Sequence of chain 2.A:
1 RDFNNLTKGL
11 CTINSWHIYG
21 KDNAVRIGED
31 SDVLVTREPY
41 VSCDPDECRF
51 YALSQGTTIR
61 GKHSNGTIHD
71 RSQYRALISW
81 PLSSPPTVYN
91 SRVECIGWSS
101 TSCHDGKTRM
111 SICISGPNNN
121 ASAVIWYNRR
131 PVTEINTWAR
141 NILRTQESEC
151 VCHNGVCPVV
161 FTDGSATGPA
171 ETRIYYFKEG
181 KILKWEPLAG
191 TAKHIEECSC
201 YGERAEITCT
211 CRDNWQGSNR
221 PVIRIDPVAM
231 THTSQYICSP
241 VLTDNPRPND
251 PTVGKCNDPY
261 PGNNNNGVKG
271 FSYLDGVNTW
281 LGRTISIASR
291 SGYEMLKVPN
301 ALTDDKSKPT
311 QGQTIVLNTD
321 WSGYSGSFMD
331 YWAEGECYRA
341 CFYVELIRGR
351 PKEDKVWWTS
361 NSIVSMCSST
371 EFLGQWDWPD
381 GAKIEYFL

The small molecule below binds the protein below.
Small molecule (SMILES): CC(=O)N[C@H]1[C@H]([C@H](O)[C@H](O)CO)O[C@@](O)(C(=O)O)C[C@@H]1O

Binding-site contacts:
Ligand atom C7 contacts residue TRP321 of chain 2.A at 3.7 Å (hydrophobic).
Ligand atom C9 contacts residue SER289 of chain 2.A at 3.7 Å.
Ligand atom O1B contacts residue SER286 of chain 2.A at 2.5 Å (h-bond).
Ligand atom C10 contacts residue TRP321 of chain 2.A at 3.8 Å (hydrophobic).
Ligand atom C4 contacts residue ASN318 of chain 2.A at 3.1 Å.
Ligand atom N5 contacts residue ASN318 of chain 2.A at 3.0 Å (h-bond).
Ligand atom O4 contacts residue THR319 of chain 2.A at 4.0 Å.
Ligand atom C11 contacts residue SER291 of chain 2.A at 3.5 Å.
Ligand atom C3 contacts residue ASN318 of chain 2.A at 3.9 Å.
Ligand atom C11 contacts residue ASN318 of chain 2.A at 3.7 Å.
Ligand atom O8 contacts residue SER286 of chain 2.A at 4.2 Å.
Ligand atom O1B contacts residue SER289 of chain 2.A at 4.2 Å.
Ligand atom C9 contacts residue LYS352 of chain 2.A at 3.2 Å.
Ligand atom C11 contacts residue THR319 of chain 2.A at 3.5 Å.
Ligand atom C5 contacts residue SER291 of chain 2.A at 3.7 Å.
Ligand atom C11 contacts residue TRP321 of chain 2.A at 3.7 Å (hydrophobic).
Ligand atom C9 contacts residue TRP321 of chain 2.A at 3.9 Å (hydrophobic).
Ligand atom N5 contacts residue SER291 of chain 2.A at 2.8 Å (h-bond).
Ligand atom C11 contacts residue ASP320 of chain 2.A at 3.6 Å.
Ligand atom O4 contacts residue ASN318 of chain 2.A at 2.6 Å (h-bond).
Ligand atom C5 contacts residue ASN318 of chain 2.A at 3.7 Å.
Ligand atom O8 contacts residue ALA288 of chain 2.A at 4.1 Å.
Ligand atom C10 contacts residue SER291 of chain 2.A at 3.5 Å.
Ligand atom O1A contacts residue ASN318 of chain 2.A at 2.9 Å (h-bond).
Ligand atom O1B contacts residue ALA288 of chain 2.A at 3.9 Å.
Ligand atom O10 contacts residue TRP321 of chain 2.A at 3.9 Å.
Ligand atom C6 contacts residue SER289 of chain 2.A at 4.2 Å.
Ligand atom C7 contacts residue SER289 of chain 2.A at 3.9 Å.
Ligand atom O9 contacts residue SER289 of chain 2.A at 3.9 Å.
Ligand atom C10 contacts residue ASN318 of chain 2.A at 3.5 Å.
Ligand atom C1 contacts residue SER286 of chain 2.A at 3.5 Å.
Ligand atom C8 contacts residue SER289 of chain 2.A at 3.5 Å.
Ligand atom O9 contacts residue LYS352 of chain 2.A at 2.7 Å (salt-bridge).
Ligand atom C4 contacts residue SER291 of chain 2.A at 3.8 Å.
Ligand atom N5 contacts residue TRP321 of chain 2.A at 4.3 Å.
Ligand atom C1 contacts residue ASN318 of chain 2.A at 3.9 Å.
Ligand atom C6 contacts residue SER291 of chain 2.A at 4.1 Å.
Ligand atom O7 contacts residue TRP321 of chain 2.A at 4.0 Å.
Ligand atom O1A contacts residue SER286 of chain 2.A at 3.6 Å.
Ligand atom O8 contacts residue SER289 of chain 2.A at 2.7 Å (h-bond).